Sequence of chain 2.B:
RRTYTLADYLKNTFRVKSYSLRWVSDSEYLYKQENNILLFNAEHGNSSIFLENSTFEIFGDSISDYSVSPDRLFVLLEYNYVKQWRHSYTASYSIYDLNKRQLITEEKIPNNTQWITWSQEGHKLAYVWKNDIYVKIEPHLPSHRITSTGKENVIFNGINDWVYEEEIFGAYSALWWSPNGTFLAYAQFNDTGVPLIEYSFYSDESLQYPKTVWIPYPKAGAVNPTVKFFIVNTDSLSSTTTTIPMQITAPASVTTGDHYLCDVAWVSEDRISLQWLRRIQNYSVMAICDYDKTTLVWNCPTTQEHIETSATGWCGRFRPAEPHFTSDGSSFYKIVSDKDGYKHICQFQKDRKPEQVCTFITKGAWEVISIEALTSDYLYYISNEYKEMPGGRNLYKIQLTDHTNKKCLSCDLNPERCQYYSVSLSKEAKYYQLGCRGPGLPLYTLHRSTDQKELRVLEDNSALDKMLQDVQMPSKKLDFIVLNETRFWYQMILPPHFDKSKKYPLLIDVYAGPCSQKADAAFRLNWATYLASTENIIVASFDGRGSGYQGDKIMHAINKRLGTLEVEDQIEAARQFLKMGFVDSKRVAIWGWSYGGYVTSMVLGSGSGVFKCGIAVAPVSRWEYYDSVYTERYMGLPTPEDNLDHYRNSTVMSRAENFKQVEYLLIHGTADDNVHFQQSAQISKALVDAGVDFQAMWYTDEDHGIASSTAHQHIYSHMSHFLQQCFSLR

Binding-site contacts:
Ligand atom C2 contacts residue ASN190 of chain 2.B at 2.4 Å.
Ligand atom O3 contacts residue ASN190 of chain 2.B at 4.0 Å.
Ligand atom O4 contacts residue ASN190 of chain 2.B at 4.3 Å.
Ligand atom C5 contacts residue THR192 of chain 2.B at 3.2 Å.
Ligand atom C5 contacts residue ASN190 of chain 2.B at 2.8 Å.
Ligand atom N2 contacts residue GLN188 of chain 2.B at 4.5 Å.
Ligand atom C4 contacts residue THR192 of chain 2.B at 4.2 Å.
Ligand atom O5 contacts residue ASN190 of chain 2.B at 2.4 Å (h-bond).
Ligand atom C6 contacts residue ASN190 of chain 2.B at 4.2 Å.
Ligand atom O7 contacts residue ASN190 of chain 2.B at 3.5 Å (h-bond).
Ligand atom C7 contacts residue ASN190 of chain 2.B at 3.5 Å.
Ligand atom O5 contacts residue THR192 of chain 2.B at 4.1 Å.
Ligand atom O7 contacts residue ILE155 of chain 2.B at 3.7 Å.
Ligand atom C1 contacts residue THR226 of chain 2.B at 4.3 Å.
Ligand atom O6 contacts residue THR192 of chain 2.B at 4.4 Å.
Ligand atom C7 contacts residue ILE155 of chain 2.B at 4.2 Å (hydrophobic).
Ligand atom C7 contacts residue GLN188 of chain 2.B at 4.1 Å.
Ligand atom C4 contacts residue ASN190 of chain 2.B at 3.4 Å.
Ligand atom O5 contacts residue THR226 of chain 2.B at 4.5 Å.
Ligand atom C8 contacts residue LYS228 of chain 2.B at 3.4 Å.
Ligand atom C3 contacts residue ASN190 of chain 2.B at 2.7 Å.
Ligand atom C8 contacts residue GLN188 of chain 2.B at 3.0 Å.
Ligand atom N2 contacts residue ASN190 of chain 2.B at 3.0 Å (h-bond).
Ligand atom C7 contacts residue LYS228 of chain 2.B at 4.0 Å.
Ligand atom C1 contacts residue ASN190 of chain 2.B at 1.4 Å.
Ligand atom C6 contacts residue THR192 of chain 2.B at 3.4 Å.
Ligand atom O4 contacts residue THR192 of chain 2.B at 4.1 Å.
Ligand atom N2 contacts residue LYS228 of chain 2.B at 3.5 Å (salt-bridge).

A protein and the small-molecule ligand that binds it are described below.
Small molecule (SMILES): CC(=O)N[C@@H]1[C@@H](O)[C@H](O)[C@@H](CO)O[C@H]1O